Sequence of chain 8.A:
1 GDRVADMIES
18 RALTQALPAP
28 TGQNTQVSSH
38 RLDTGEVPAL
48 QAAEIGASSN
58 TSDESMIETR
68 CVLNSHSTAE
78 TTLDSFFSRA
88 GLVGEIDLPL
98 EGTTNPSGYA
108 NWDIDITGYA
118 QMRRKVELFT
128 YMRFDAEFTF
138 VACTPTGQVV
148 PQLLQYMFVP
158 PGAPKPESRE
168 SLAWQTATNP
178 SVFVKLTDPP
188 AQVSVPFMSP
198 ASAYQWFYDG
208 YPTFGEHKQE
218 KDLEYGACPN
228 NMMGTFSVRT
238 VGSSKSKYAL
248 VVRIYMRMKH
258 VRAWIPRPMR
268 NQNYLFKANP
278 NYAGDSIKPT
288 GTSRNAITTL

The protein below binds the small molecule below.
Small molecule (SMILES): CCO/N=C/c1ccc(OCC[C@@H](C)CCN2CCN(c3ccnc(N)c3)C2=O)cc1

Binding-site contacts:
Ligand atom NAC contacts residue THR114 of chain 8.A at 3.1 Å (h-bond).
Ligand atom CAZ contacts residue VAL192 of chain 8.A at 3.6 Å (hydrophobic).
Ligand atom CAF contacts residue TRP203 of chain 8.A at 3.7 Å (hydrophobic).
Ligand atom CAB contacts residue PHE135 of chain 8.A at 3.8 Å (hydrophobic).
Ligand atom CAA contacts residue SER178 of chain 8.A at 3.5 Å.
Ligand atom CAH contacts residue PHE135 of chain 8.A at 3.4 Å (hydrophobic).
Ligand atom CAR contacts residue ASN228 of chain 8.A at 3.7 Å.
Ligand atom CBB contacts residue ASN228 of chain 8.A at 3.7 Å.
Ligand atom CAI contacts residue PHE155 of chain 8.A at 3.1 Å (hydrophobic).
Ligand atom CAF contacts residue GLN202 of chain 8.A at 3.5 Å.
Ligand atom CAG contacts residue ASN228 of chain 8.A at 3.3 Å.
Ligand atom CAS contacts residue TYR201 of chain 8.A at 3.7 Å (hydrophobic).
Ligand atom CAA contacts residue PRO177 of chain 8.A at 3.5 Å (hydrophobic).
Ligand atom CAS contacts residue ASN228 of chain 8.A at 3.8 Å.
Ligand atom CAR contacts residue TYR201 of chain 8.A at 3.2 Å (hydrophobic).
Ligand atom CAM contacts residue PHE155 of chain 8.A at 3.8 Å (hydrophobic).
Ligand atom CAH contacts residue VAL192 of chain 8.A at 3.5 Å (hydrophobic).
Ligand atom OAW contacts residue ILE111 of chain 8.A at 3.2 Å.
Ligand atom CAA contacts residue VAL179 of chain 8.A at 3.1 Å (hydrophobic).
Ligand atom CAL contacts residue THR114 of chain 8.A at 3.8 Å.
Ligand atom OAD contacts residue ILE113 of chain 8.A at 3.1 Å (h-bond).
Ligand atom OAD contacts residue ASP112 of chain 8.A at 3.4 Å.
Ligand atom CAJ contacts residue VAL192 of chain 8.A at 3.7 Å (hydrophobic).
Ligand atom CAK contacts residue PHE155 of chain 8.A at 2.9 Å (hydrophobic).
Ligand atom CAE contacts residue PHE137 of chain 8.A at 3.9 Å (hydrophobic).
Ligand atom NAT contacts residue PHE155 of chain 8.A at 3.6 Å.
Ligand atom OAV contacts residue VAL190 of chain 8.A at 3.9 Å.
Ligand atom OAW contacts residue MET195 of chain 8.A at 3.5 Å.
Ligand atom CAJ contacts residue PHE135 of chain 8.A at 3.1 Å (hydrophobic).
Ligand atom CAB contacts residue PHE131 of chain 8.A at 3.8 Å (hydrophobic).
Ligand atom CAY contacts residue THR114 of chain 8.A at 3.8 Å.
Ligand atom NAC contacts residue ALA275 of chain 8.A at 3.5 Å.
Ligand atom CAF contacts residue ASN228 of chain 8.A at 3.8 Å.
Ligand atom CAQ contacts residue ILE113 of chain 8.A at 3.9 Å (hydrophobic).
Ligand atom CAA contacts residue TYR153 of chain 8.A at 3.9 Å (hydrophobic).
Ligand atom CAM contacts residue PRO177 of chain 8.A at 3.6 Å (hydrophobic).
Ligand atom CAG contacts residue GLN202 of chain 8.A at 3.5 Å.
Ligand atom CBA contacts residue ILE111 of chain 8.A at 3.7 Å (hydrophobic).
Ligand atom CAN contacts residue PHE135 of chain 8.A at 3.4 Å (hydrophobic).
Ligand atom NBE contacts residue TRP203 of chain 8.A at 3.8 Å.

Sequence of chain 8.C:
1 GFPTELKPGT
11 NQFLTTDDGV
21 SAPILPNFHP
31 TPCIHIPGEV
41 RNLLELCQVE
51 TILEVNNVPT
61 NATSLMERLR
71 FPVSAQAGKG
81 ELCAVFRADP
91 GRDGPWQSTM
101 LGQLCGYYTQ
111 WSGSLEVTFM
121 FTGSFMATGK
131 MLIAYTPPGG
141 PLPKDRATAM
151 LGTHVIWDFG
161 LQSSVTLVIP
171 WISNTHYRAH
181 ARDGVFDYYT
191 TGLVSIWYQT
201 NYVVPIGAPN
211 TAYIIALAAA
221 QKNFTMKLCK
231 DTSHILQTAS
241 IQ

Sequence of chain 9.C:
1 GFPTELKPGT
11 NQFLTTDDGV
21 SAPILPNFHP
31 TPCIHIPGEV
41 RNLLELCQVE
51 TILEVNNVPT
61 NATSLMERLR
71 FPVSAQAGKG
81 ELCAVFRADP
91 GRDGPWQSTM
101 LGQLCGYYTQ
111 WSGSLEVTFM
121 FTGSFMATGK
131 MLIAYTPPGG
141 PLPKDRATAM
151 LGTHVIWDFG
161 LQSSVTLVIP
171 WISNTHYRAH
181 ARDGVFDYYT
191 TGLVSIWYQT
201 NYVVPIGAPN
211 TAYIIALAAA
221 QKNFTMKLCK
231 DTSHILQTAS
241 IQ